Sequence of chain 1.D:
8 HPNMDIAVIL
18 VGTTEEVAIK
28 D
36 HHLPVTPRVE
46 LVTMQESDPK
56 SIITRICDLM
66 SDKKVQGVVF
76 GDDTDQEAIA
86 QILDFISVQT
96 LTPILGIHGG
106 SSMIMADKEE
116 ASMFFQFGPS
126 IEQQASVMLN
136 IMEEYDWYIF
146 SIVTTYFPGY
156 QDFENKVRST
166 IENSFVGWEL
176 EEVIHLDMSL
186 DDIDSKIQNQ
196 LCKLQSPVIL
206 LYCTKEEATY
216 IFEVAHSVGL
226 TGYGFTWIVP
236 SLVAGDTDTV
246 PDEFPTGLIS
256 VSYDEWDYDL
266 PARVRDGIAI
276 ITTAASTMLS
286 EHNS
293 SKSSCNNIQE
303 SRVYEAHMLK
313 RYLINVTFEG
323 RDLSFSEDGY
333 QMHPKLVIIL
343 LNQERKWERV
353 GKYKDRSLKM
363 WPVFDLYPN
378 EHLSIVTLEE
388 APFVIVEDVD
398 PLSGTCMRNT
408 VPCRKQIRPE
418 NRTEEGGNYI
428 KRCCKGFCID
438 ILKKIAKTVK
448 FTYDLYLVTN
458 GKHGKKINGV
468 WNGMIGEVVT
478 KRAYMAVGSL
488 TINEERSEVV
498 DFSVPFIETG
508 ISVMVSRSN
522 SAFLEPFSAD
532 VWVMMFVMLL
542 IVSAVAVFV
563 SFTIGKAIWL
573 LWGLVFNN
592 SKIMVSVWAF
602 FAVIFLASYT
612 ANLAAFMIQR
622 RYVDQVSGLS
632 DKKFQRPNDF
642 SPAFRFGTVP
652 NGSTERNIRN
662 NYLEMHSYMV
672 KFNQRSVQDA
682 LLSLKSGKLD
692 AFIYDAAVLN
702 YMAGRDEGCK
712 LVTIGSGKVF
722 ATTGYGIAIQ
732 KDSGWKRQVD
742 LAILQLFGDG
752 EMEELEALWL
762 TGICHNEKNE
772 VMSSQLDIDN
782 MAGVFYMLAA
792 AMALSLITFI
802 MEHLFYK

The protein below binds the small molecule below.
Small molecule (SMILES): NC1(C(=O)O)CC(C(=O)O)C1

Binding-site contacts:
Ligand atom O05 contacts residue THR488 of chain 1.D at 2.9 Å (h-bond).
Ligand atom O05 contacts residue SER654 of chain 1.D at 3.6 Å.
Ligand atom C11 contacts residue SER654 of chain 1.D at 4.1 Å.
Ligand atom C02 contacts residue SER654 of chain 1.D at 4.2 Å.
Ligand atom N01 contacts residue THR488 of chain 1.D at 3.3 Å.
Ligand atom C11 contacts residue ASP696 of chain 1.D at 4.5 Å.
Ligand atom C03 contacts residue HIS460 of chain 1.D at 3.0 Å.
Ligand atom O04 contacts residue HIS460 of chain 1.D at 3.4 Å (h-bond).
Ligand atom O05 contacts residue LEU487 of chain 1.D at 4.1 Å.
Ligand atom C02 contacts residue THR488 of chain 1.D at 4.2 Å.
Ligand atom O04 contacts residue SER654 of chain 1.D at 2.6 Å (h-bond).
Ligand atom C11 contacts residue THR655 of chain 1.D at 3.9 Å.
Ligand atom C07 contacts residue ASP696 of chain 1.D at 4.3 Å.
Ligand atom C08 contacts residue THR655 of chain 1.D at 4.1 Å.
Ligand atom O09 contacts residue THR655 of chain 1.D at 3.4 Å.
Ligand atom O09 contacts residue TYR695 of chain 1.D at 3.3 Å.
Ligand atom C03 contacts residue THR488 of chain 1.D at 3.7 Å.
Ligand atom O04 contacts residue GLY653 of chain 1.D at 3.5 Å.
Ligand atom O10 contacts residue VAL650 of chain 1.D at 3.5 Å.
Ligand atom C02 contacts residue HIS460 of chain 1.D at 3.7 Å.
Ligand atom O04 contacts residue THR488 of chain 1.D at 4.4 Å.
Ligand atom N01 contacts residue ASP696 of chain 1.D at 4.3 Å.
Ligand atom C08 contacts residue TYR695 of chain 1.D at 4.5 Å (hydrophobic).
Ligand atom O05 contacts residue SER486 of chain 1.D at 4.3 Å.
Ligand atom N01 contacts residue SER486 of chain 1.D at 3.6 Å (h-bond).
Ligand atom C03 contacts residue SER654 of chain 1.D at 3.4 Å.
Ligand atom C06 contacts residue HIS460 of chain 1.D at 4.1 Å.
Ligand atom C08 contacts residue ASP696 of chain 1.D at 4.3 Å.
Ligand atom O05 contacts residue HIS460 of chain 1.D at 2.8 Å (h-bond).
Ligand atom O09 contacts residue ILE694 of chain 1.D at 4.1 Å.
Ligand atom N01 contacts residue HIS460 of chain 1.D at 3.3 Å.
Ligand atom O09 contacts residue ASP696 of chain 1.D at 3.5 Å (salt-bridge).